Sequence of chain 1.D:
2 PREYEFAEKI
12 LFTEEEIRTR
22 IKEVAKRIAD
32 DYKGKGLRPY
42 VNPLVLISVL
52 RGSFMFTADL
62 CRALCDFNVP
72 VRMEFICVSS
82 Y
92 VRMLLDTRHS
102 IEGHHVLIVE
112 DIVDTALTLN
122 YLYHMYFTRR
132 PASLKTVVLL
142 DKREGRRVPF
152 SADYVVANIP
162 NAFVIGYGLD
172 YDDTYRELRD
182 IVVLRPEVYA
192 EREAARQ

This small molecule binds to this protein.
Small molecule (SMILES): O=c1[nH]cnc2c1ncn2[C@@H]1O[C@H](COP(=O)(O)O)[C@@H](O)[C@H]1O

Binding-site contacts:
Ligand atom N9 contacts residue ILE113 of chain 1.D at 3.9 Å.
Ligand atom O3P contacts residue LEU118 of chain 1.D at 3.7 Å.
Ligand atom C2' contacts residue ASP112 of chain 1.D at 3.1 Å.
Ligand atom O2' contacts residue ASP112 of chain 1.D at 2.6 Å (salt-bridge).
Ligand atom C3' contacts residue ASP112 of chain 1.D at 3.4 Å.
Ligand atom O2P contacts residue VAL114 of chain 1.D at 4.0 Å.
Ligand atom O1P contacts residue ALA117 of chain 1.D at 3.7 Å.
Ligand atom O6 contacts residue LYS143 of chain 1.D at 2.9 Å (salt-bridge).
Ligand atom N7 contacts residue LYS143 of chain 1.D at 3.3 Å (salt-bridge).
Ligand atom O6 contacts residue ALA163 of chain 1.D at 3.4 Å (h-bond).
Ligand atom O3' contacts residue ILE113 of chain 1.D at 3.7 Å.
Ligand atom O3P contacts residue THR116 of chain 1.D at 3.5 Å (h-bond).
Ligand atom P contacts residue ALA117 of chain 1.D at 3.7 Å.
Ligand atom C2 contacts residue VAL165 of chain 1.D at 3.7 Å (hydrophobic).
Ligand atom O1P contacts residue ASP115 of chain 1.D at 3.3 Å.
Ligand atom C5 contacts residue LYS143 of chain 1.D at 3.9 Å.
Ligand atom N1 contacts residue VAL165 of chain 1.D at 3.0 Å (h-bond).
Ligand atom C2' contacts residue ILE113 of chain 1.D at 3.5 Å (hydrophobic).
Ligand atom O1P contacts residue THR116 of chain 1.D at 2.8 Å (h-bond).
Ligand atom C6 contacts residue PHE164 of chain 1.D at 3.9 Å (hydrophobic).
Ligand atom O2P contacts residue THR116 of chain 1.D at 3.6 Å.
Ligand atom N7 contacts residue ASP115 of chain 1.D at 3.9 Å.
Ligand atom O6 contacts residue PHE164 of chain 1.D at 3.7 Å.
Ligand atom C6 contacts residue LYS143 of chain 1.D at 3.7 Å.
Ligand atom N1 contacts residue ASP171 of chain 1.D at 3.9 Å.
Ligand atom O3' contacts residue GLU111 of chain 1.D at 3.3 Å (salt-bridge).
Ligand atom C6 contacts residue VAL165 of chain 1.D at 3.8 Å (hydrophobic).
Ligand atom N7 contacts residue ILE113 of chain 1.D at 3.8 Å.
Ligand atom P contacts residue ASP115 of chain 1.D at 4.0 Å.
Ligand atom O2P contacts residue ALA117 of chain 1.D at 3.0 Å (h-bond).
Ligand atom O6 contacts residue VAL165 of chain 1.D at 3.3 Å (h-bond).
Ligand atom C2 contacts residue ASP171 of chain 1.D at 3.2 Å.
Ligand atom N1 contacts residue PHE164 of chain 1.D at 3.7 Å.
Ligand atom P contacts residue THR116 of chain 1.D at 3.6 Å.
Ligand atom C3' contacts residue ILE113 of chain 1.D at 3.2 Å (hydrophobic).
Ligand atom O3P contacts residue THR119 of chain 1.D at 2.9 Å (h-bond).
Ligand atom O2P contacts residue ASP115 of chain 1.D at 3.3 Å (salt-bridge).
Ligand atom C5' contacts residue THR119 of chain 1.D at 3.4 Å.
Ligand atom O3' contacts residue ASP112 of chain 1.D at 2.6 Å (salt-bridge).
Ligand atom O2P contacts residue LEU118 of chain 1.D at 3.9 Å.